Binding-site contacts:
Ligand atom C8A contacts residue ILE262 of chain 1.C at 3.5 Å (hydrophobic).
Ligand atom C4A contacts residue PHE329 of chain 1.C at 4.0 Å (hydrophobic).
Ligand atom C6 contacts residue ALA259 of chain 1.C at 3.3 Å (hydrophobic).
Ligand atom C6 contacts residue ILE184 of chain 1.C at 4.1 Å (hydrophobic).
Ligand atom C3 contacts residue TYR282 of chain 1.C at 4.0 Å (hydrophobic).
Ligand atom C4A contacts residue VAL272 of chain 1.C at 4.0 Å (hydrophobic).
Ligand atom C7 contacts residue ILE184 of chain 1.C at 3.5 Å (hydrophobic).
Ligand atom N9 contacts residue GLY178 of chain 1.C at 4.0 Å.
Ligand atom C6 contacts residue LEU200 of chain 1.C at 3.7 Å (hydrophobic).
Ligand atom C3 contacts residue ASN330 of chain 1.C at 3.7 Å.
Ligand atom C5 contacts residue PHE329 of chain 1.C at 4.1 Å (hydrophobic).
Ligand atom C5 contacts residue ALA259 of chain 1.C at 3.8 Å (hydrophobic).
Ligand atom C5 contacts residue PHE275 of chain 1.C at 3.6 Å (hydrophobic).
Ligand atom C4B contacts residue VAL272 of chain 1.C at 4.2 Å (hydrophobic).
Ligand atom C8 contacts residue ILE184 of chain 1.C at 4.1 Å (hydrophobic).
Ligand atom C9A contacts residue HIS183 of chain 1.C at 4.2 Å.
Ligand atom C7 contacts residue ILE262 of chain 1.C at 4.2 Å (hydrophobic).
Ligand atom C9A contacts residue GLY178 of chain 1.C at 4.1 Å.
Ligand atom C1 contacts residue VAL272 of chain 1.C at 3.8 Å (hydrophobic).
Ligand atom N9 contacts residue HIS183 of chain 1.C at 4.0 Å.
Ligand atom C1 contacts residue GLY178 of chain 1.C at 3.4 Å.
Ligand atom C8 contacts residue ILE262 of chain 1.C at 3.3 Å (hydrophobic).
Ligand atom C7 contacts residue LEU200 of chain 1.C at 4.2 Å (hydrophobic).
Ligand atom C2 contacts residue LEU270 of chain 1.C at 3.6 Å (hydrophobic).
Ligand atom C1 contacts residue HIS183 of chain 1.C at 4.2 Å.
Ligand atom C4 contacts residue VAL272 of chain 1.C at 4.1 Å (hydrophobic).
Ligand atom C4 contacts residue PHE329 of chain 1.C at 3.5 Å (hydrophobic).
Ligand atom C8 contacts residue ALA259 of chain 1.C at 4.0 Å (hydrophobic).
Ligand atom C2 contacts residue ASN330 of chain 1.C at 4.2 Å.
Ligand atom C4 contacts residue PHE275 of chain 1.C at 3.8 Å (hydrophobic).
Ligand atom C3 contacts residue PHE275 of chain 1.C at 4.3 Å (hydrophobic).
Ligand atom C9A contacts residue VAL272 of chain 1.C at 3.9 Å (hydrophobic).
Ligand atom C2 contacts residue GLU284 of chain 1.C at 3.8 Å.
Ligand atom C7 contacts residue ALA259 of chain 1.C at 3.4 Å (hydrophobic).
Ligand atom N9 contacts residue ILE262 of chain 1.C at 3.5 Å.
Ligand atom C1 contacts residue LEU270 of chain 1.C at 3.4 Å (hydrophobic).
Ligand atom C3 contacts residue PHE329 of chain 1.C at 4.1 Å (hydrophobic).
Ligand atom C2 contacts residue VAL272 of chain 1.C at 3.9 Å (hydrophobic).
Ligand atom C4B contacts residue ALA259 of chain 1.C at 4.4 Å (hydrophobic).
Ligand atom C3 contacts residue VAL272 of chain 1.C at 4.0 Å (hydrophobic).

A protein and the small-molecule ligand that binds it are described below.
Small molecule (SMILES): c1ccc2c(c1)[nH]c1ccccc12

Sequence of chain 1.C:
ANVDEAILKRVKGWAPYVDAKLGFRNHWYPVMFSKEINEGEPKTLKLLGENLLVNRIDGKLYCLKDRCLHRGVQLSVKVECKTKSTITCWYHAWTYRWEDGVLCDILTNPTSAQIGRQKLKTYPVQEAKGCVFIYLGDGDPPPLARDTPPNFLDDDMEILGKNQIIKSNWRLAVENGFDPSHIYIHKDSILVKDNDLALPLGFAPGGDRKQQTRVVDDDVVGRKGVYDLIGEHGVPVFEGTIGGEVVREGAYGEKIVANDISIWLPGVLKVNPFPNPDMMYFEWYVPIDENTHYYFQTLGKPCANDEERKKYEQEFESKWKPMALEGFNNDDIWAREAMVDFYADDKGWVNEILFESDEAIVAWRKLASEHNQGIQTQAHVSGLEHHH